Binding-site contacts:
Ligand atom N2 contacts residue SER355 of chain 1.C at 4.4 Å.
Ligand atom C5 contacts residue ASN330 of chain 1.C at 3.7 Å.
Ligand atom C7 contacts residue ASN330 of chain 1.C at 4.1 Å.
Ligand atom O6 contacts residue THR339 of chain 1.C at 3.0 Å (h-bond).
Ligand atom C6 contacts residue THR339 of chain 1.C at 4.4 Å.
Ligand atom C2 contacts residue ASN330 of chain 1.C at 2.6 Å.
Ligand atom C3 contacts residue ASN330 of chain 1.C at 3.9 Å.
Ligand atom O5 contacts residue SER331 of chain 1.C at 3.8 Å.
Ligand atom C6 contacts residue SER331 of chain 1.C at 4.1 Å.
Ligand atom C1 contacts residue SER355 of chain 1.C at 3.8 Å.
Ligand atom O5 contacts residue ASN330 of chain 1.C at 2.4 Å (h-bond).
Ligand atom O6 contacts residue SER331 of chain 1.C at 3.8 Å.
Ligand atom N2 contacts residue ASN330 of chain 1.C at 3.0 Å (h-bond).
Ligand atom C1 contacts residue ASN330 of chain 1.C at 1.4 Å.
Ligand atom C4 contacts residue ASN330 of chain 1.C at 4.3 Å.

The protein below binds the small molecule below.
Small molecule (SMILES): CC(=O)N[C@@H]1[C@@H](O)[C@H](O)[C@@H](CO)O[C@H]1O

Sequence of chain 1.C:
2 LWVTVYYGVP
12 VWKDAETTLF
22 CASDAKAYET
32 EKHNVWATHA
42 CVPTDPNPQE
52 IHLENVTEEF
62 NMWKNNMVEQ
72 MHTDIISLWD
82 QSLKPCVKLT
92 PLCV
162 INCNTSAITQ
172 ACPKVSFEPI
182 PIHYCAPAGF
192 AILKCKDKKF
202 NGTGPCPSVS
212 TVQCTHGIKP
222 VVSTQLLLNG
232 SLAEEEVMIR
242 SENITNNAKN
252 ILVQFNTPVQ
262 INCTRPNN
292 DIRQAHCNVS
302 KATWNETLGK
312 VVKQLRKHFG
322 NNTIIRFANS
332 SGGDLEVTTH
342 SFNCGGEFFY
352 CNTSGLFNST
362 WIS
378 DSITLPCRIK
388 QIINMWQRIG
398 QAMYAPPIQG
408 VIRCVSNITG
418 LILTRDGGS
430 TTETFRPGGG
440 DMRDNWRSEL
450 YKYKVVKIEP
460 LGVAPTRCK